A protein and the small-molecule ligand that binds it are described below.
Small molecule (SMILES): CC(=O)N[C@@H]1[C@@H](O)[C@H](O)[C@@H](CO)O[C@H]1O

Sequence of chain 1.A:
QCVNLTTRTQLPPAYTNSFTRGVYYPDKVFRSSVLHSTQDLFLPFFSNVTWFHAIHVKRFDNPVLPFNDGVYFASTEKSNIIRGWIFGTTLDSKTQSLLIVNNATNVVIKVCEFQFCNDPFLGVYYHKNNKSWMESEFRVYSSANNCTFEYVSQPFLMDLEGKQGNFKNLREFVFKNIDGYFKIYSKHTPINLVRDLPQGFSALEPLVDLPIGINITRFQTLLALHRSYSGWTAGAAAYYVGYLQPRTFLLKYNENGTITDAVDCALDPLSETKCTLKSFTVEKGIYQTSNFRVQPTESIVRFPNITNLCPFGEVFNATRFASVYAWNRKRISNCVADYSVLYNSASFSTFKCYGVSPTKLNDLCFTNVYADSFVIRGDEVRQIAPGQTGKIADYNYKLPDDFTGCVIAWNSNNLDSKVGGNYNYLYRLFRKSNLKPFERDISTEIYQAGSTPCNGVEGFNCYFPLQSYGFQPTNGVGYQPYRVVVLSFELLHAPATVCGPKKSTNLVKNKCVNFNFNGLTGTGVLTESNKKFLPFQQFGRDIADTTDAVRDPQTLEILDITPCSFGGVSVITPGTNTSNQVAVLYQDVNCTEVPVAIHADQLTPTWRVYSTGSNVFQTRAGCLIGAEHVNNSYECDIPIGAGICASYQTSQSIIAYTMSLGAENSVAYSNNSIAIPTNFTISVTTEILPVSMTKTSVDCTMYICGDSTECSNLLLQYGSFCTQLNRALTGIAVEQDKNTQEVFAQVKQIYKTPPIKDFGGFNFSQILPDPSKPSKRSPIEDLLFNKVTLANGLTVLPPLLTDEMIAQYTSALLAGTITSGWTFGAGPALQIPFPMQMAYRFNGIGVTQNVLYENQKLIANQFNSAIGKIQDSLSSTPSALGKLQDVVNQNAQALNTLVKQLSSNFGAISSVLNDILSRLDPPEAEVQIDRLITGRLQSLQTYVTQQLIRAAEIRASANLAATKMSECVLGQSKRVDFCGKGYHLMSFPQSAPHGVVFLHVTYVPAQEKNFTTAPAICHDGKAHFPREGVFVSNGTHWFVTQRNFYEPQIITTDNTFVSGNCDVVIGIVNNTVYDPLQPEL

Binding-site contacts:
Ligand atom O6 contacts residue THR618 of chain 1.A at 3.7 Å.
Ligand atom O5 contacts residue GLU619 of chain 1.A at 4.4 Å.
Ligand atom C4 contacts residue ASN616 of chain 1.A at 4.2 Å.
Ligand atom C1 contacts residue ASN616 of chain 1.A at 1.4 Å.
Ligand atom C5 contacts residue ASN616 of chain 1.A at 3.6 Å.
Ligand atom O6 contacts residue ASN616 of chain 1.A at 3.8 Å.
Ligand atom O5 contacts residue ASN616 of chain 1.A at 2.3 Å (h-bond).
Ligand atom C2 contacts residue ASN616 of chain 1.A at 2.5 Å.
Ligand atom O7 contacts residue ASN616 of chain 1.A at 4.0 Å.
Ligand atom N2 contacts residue ASN616 of chain 1.A at 3.1 Å (h-bond).
Ligand atom C3 contacts residue ASN616 of chain 1.A at 3.8 Å.
Ligand atom C7 contacts residue ASN616 of chain 1.A at 3.7 Å.
Ligand atom C7 contacts residue GLN644 of chain 1.A at 4.5 Å.
Ligand atom O7 contacts residue GLN644 of chain 1.A at 4.5 Å.
Ligand atom C6 contacts residue ASN616 of chain 1.A at 4.3 Å.
Ligand atom C8 contacts residue GLN644 of chain 1.A at 3.8 Å.
Ligand atom O6 contacts residue GLU619 of chain 1.A at 3.1 Å (salt-bridge).